Binding-site contacts:
Ligand atom O5 contacts residue SER157 of chain 43.C at 3.8 Å.
Ligand atom N2 contacts residue ASN154 of chain 43.C at 2.9 Å (h-bond).
Ligand atom C2 contacts residue ASN154 of chain 43.C at 2.4 Å.
Ligand atom C3 contacts residue ASN154 of chain 43.C at 3.8 Å.
Ligand atom C1 contacts residue SER157 of chain 43.C at 3.9 Å.
Ligand atom C8 contacts residue ASN154 of chain 43.C at 4.2 Å.
Ligand atom C4 contacts residue ASN154 of chain 43.C at 4.2 Å.
Ligand atom C1 contacts residue ASN154 of chain 43.C at 1.4 Å.
Ligand atom O5 contacts residue ASN154 of chain 43.C at 2.4 Å (h-bond).
Ligand atom C7 contacts residue ASN154 of chain 43.C at 4.0 Å.
Ligand atom C5 contacts residue ASN154 of chain 43.C at 3.7 Å.

A small-molecule ligand and the protein it binds are described below.
Small molecule (SMILES): CC(=O)N[C@@H]1[C@@H](O)[C@H](O)[C@@H](CO)O[C@H]1O

Sequence of chain 43.C:
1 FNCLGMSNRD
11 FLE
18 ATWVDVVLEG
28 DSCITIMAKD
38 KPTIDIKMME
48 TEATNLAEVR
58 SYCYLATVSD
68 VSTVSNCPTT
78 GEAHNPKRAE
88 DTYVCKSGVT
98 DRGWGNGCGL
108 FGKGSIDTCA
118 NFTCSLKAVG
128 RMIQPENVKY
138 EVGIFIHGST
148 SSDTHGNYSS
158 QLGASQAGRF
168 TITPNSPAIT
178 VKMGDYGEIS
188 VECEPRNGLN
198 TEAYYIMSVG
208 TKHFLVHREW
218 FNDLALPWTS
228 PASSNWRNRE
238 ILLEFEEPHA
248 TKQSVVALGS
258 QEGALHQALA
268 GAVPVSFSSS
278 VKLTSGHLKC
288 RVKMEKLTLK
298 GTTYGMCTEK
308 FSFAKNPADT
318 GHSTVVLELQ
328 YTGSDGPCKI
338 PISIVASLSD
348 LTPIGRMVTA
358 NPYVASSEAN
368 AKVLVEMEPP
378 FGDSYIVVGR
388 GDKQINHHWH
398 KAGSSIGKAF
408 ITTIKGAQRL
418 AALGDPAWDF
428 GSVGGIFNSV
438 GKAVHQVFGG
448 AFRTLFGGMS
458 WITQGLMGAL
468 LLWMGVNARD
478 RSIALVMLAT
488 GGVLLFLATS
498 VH